Sequence of chain 1.B:
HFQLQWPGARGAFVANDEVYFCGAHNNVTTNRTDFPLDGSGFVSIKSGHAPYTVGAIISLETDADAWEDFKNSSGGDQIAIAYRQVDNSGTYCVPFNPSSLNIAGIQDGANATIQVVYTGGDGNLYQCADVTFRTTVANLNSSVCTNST

The protein below binds the small molecule below.
Small molecule (SMILES): CC(=O)N[C@@H]1[C@@H](O)[C@H](O)[C@@H](CO)O[C@H]1O

Binding-site contacts:
Ligand atom O7 contacts residue ASN27 of chain 1.B at 3.4 Å (h-bond).
Ligand atom O5 contacts residue ASN27 of chain 1.B at 2.5 Å (h-bond).
Ligand atom O6 contacts residue ASN27 of chain 1.B at 4.0 Å.
Ligand atom C3 contacts residue ASN27 of chain 1.B at 3.8 Å.
Ligand atom C2 contacts residue ASN27 of chain 1.B at 2.4 Å.
Ligand atom C5 contacts residue ASN27 of chain 1.B at 3.7 Å.
Ligand atom C1 contacts residue ASN27 of chain 1.B at 1.5 Å.
Ligand atom C7 contacts residue ASN27 of chain 1.B at 3.2 Å.
Ligand atom C4 contacts residue ASN27 of chain 1.B at 4.2 Å.
Ligand atom C8 contacts residue ASN27 of chain 1.B at 4.1 Å.
Ligand atom N2 contacts residue ASN27 of chain 1.B at 2.8 Å (h-bond).